Binding-site contacts:
Ligand atom C5 contacts residue ASN15 of chain 3.G at 3.6 Å.
Ligand atom C2 contacts residue ASN15 of chain 3.G at 2.7 Å.
Ligand atom C1 contacts residue ASN15 of chain 3.G at 1.5 Å.
Ligand atom N2 contacts residue ASN15 of chain 3.G at 3.1 Å (h-bond).
Ligand atom O5 contacts residue ASN15 of chain 3.G at 2.4 Å (h-bond).
Ligand atom C7 contacts residue ASN15 of chain 3.G at 4.1 Å.
Ligand atom C3 contacts residue ASN15 of chain 3.G at 3.8 Å.
Ligand atom C4 contacts residue ASN15 of chain 3.G at 4.3 Å.

Sequence of chain 3.G:
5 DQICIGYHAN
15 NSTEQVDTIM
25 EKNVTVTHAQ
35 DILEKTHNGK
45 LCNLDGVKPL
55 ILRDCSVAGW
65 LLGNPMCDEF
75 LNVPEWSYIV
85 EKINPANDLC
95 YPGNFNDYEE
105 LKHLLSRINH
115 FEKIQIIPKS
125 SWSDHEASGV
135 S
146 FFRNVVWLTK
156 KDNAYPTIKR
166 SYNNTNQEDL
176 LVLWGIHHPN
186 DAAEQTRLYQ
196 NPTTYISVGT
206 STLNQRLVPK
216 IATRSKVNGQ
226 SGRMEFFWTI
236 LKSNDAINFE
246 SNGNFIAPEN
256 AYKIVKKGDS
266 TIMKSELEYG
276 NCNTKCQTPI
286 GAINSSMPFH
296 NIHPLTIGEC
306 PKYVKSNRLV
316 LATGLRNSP

The small molecule below binds the protein below.
Small molecule (SMILES): CC(=O)N[C@@H]1[C@@H](O)[C@H](O)[C@@H](CO)O[C@H]1O